Binding-site contacts:
Ligand atom NAJ contacts residue PHE6 of chain 1.E at 3.9 Å.
Ligand atom NAA contacts residue MET196 of chain 1.F at 3.1 Å (h-bond).
Ligand atom O2 contacts residue PHE161 of chain 1.F at 3.9 Å.
Ligand atom O4 contacts residue PHE161 of chain 1.F at 4.0 Å.
Ligand atom N3 contacts residue PHE194 of chain 1.F at 3.9 Å.
Ligand atom N3 contacts residue GLN165 of chain 1.F at 3.1 Å (h-bond).
Ligand atom F5 contacts residue ILE219 of chain 1.F at 3.7 Å.
Ligand atom O4 contacts residue GLN165 of chain 1.F at 3.8 Å.
Ligand atom C4 contacts residue ARG167 of chain 1.F at 4.0 Å.
Ligand atom C4 contacts residue PHE161 of chain 1.F at 3.5 Å (hydrophobic).
Ligand atom O2 contacts residue MET196 of chain 1.F at 3.3 Å.
Ligand atom O4 contacts residue ILE220 of chain 1.F at 4.2 Å.
Ligand atom C4 contacts residue GLY95 of chain 1.F at 4.0 Å.
Ligand atom C4 contacts residue GLN165 of chain 1.F at 3.9 Å.
Ligand atom N3 contacts residue PHE161 of chain 1.F at 3.5 Å.
Ligand atom C6 contacts residue THR93 of chain 1.F at 4.0 Å.
Ligand atom C5 contacts residue GLY95 of chain 1.F at 3.8 Å.
Ligand atom C2 contacts residue GLN165 of chain 1.F at 3.9 Å.
Ligand atom NAJ contacts residue PHE161 of chain 1.F at 4.0 Å.
Ligand atom O4 contacts residue GLY95 of chain 1.F at 4.1 Å.
Ligand atom C5 contacts residue THR94 of chain 1.F at 4.2 Å.
Ligand atom O4 contacts residue ARG167 of chain 1.F at 2.9 Å (salt-bridge).
Ligand atom O2 contacts residue GLN165 of chain 1.F at 3.1 Å (h-bond).
Ligand atom C5 contacts residue PHE161 of chain 1.F at 3.8 Å (hydrophobic).
Ligand atom O2 contacts residue GLU195 of chain 1.F at 3.4 Å.
Ligand atom C2 contacts residue GLU195 of chain 1.F at 4.2 Å.
Ligand atom C2 contacts residue PHE194 of chain 1.F at 4.0 Å (hydrophobic).
Ligand atom C2 contacts residue PHE161 of chain 1.F at 3.7 Å (hydrophobic).
Ligand atom NAJ contacts residue HIS7 of chain 1.E at 2.6 Å (h-bond).
Ligand atom CAB contacts residue THR93 of chain 1.F at 3.6 Å.
Ligand atom N1 contacts residue THR93 of chain 1.F at 4.0 Å.
Ligand atom F5 contacts residue ILE220 of chain 1.F at 3.5 Å.
Ligand atom O2 contacts residue PHE194 of chain 1.F at 4.1 Å.
Ligand atom C6 contacts residue THR94 of chain 1.F at 4.2 Å.
Ligand atom F5 contacts residue GLY95 of chain 1.F at 3.9 Å.
Ligand atom CAL contacts residue PHE161 of chain 1.F at 3.4 Å (hydrophobic).
Ligand atom N1 contacts residue PHE161 of chain 1.F at 4.1 Å.
Ligand atom C6 contacts residue PHE161 of chain 1.F at 4.1 Å (hydrophobic).
Ligand atom F5 contacts residue THR94 of chain 1.F at 4.1 Å.
Ligand atom CAL contacts residue HIS7 of chain 1.E at 3.6 Å.

Sequence of chain 1.F:
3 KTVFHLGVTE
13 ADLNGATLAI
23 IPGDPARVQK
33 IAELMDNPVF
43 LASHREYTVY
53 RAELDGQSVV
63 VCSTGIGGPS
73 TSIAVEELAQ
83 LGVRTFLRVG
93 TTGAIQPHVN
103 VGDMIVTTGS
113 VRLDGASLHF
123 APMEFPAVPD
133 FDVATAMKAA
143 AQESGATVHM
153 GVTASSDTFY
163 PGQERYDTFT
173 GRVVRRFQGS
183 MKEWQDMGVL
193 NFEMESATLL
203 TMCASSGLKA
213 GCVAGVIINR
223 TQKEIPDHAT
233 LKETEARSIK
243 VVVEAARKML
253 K

Sequence of chain 1.E:
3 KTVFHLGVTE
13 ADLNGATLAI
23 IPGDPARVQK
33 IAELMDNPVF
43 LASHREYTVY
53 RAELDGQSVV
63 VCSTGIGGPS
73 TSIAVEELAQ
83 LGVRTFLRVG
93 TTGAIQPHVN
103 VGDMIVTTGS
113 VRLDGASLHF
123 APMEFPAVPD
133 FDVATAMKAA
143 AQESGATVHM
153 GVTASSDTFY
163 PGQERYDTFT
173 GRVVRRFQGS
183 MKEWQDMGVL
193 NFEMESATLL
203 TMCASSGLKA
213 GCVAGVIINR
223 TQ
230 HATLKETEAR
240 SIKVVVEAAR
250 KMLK

This protein binds this small molecule.
Small molecule (SMILES): NC[C@H](N)Cn1cc(F)c(=O)[nH]c1=O